Binding-site contacts:
Ligand atom NAD contacts residue GLU83 of chain 1.B at 2.5 Å (salt-bridge).
Ligand atom CAJ contacts residue ALA37 of chain 1.B at 3.3 Å (hydrophobic).
Ligand atom CAJ contacts residue GLY82 of chain 1.B at 3.7 Å.
Ligand atom CAS contacts residue LEU137 of chain 1.B at 3.8 Å (hydrophobic).
Ligand atom CAH contacts residue LYS39 of chain 1.B at 4.0 Å.
Ligand atom CAJ contacts residue ILE80 of chain 1.B at 3.4 Å (hydrophobic).
Ligand atom NAD contacts residue MET85 of chain 1.B at 4.0 Å.
Ligand atom CAF contacts residue VAL67 of chain 1.B at 3.8 Å (hydrophobic).
Ligand atom C6 contacts residue GLU83 of chain 1.B at 3.6 Å.
Ligand atom CAC contacts residue LEU17 of chain 1.B at 3.5 Å (hydrophobic).
Ligand atom C6 contacts residue LEU137 of chain 1.B at 3.9 Å (hydrophobic).
Ligand atom N1 contacts residue ALA37 of chain 1.B at 3.5 Å.
Ligand atom CAM contacts residue LEU137 of chain 1.B at 3.8 Å (hydrophobic).
Ligand atom CAG contacts residue ALA37 of chain 1.B at 3.3 Å (hydrophobic).
Ligand atom C6 contacts residue ALA37 of chain 1.B at 3.5 Å (hydrophobic).
Ligand atom NAD contacts residue VAL67 of chain 1.B at 3.7 Å.
Ligand atom CAK contacts residue ASP148 of chain 1.B at 3.8 Å.
Ligand atom N1 contacts residue MET85 of chain 1.B at 3.0 Å (h-bond).
Ligand atom C5 contacts residue LEU137 of chain 1.B at 3.8 Å (hydrophobic).
Ligand atom CAT contacts residue ILE80 of chain 1.B at 4.0 Å (hydrophobic).
Ligand atom CAC contacts residue VAL25 of chain 1.B at 3.6 Å (hydrophobic).
Ligand atom CAG contacts residue LYS39 of chain 1.B at 3.6 Å.
Ligand atom CAG contacts residue ILE38 of chain 1.B at 4.0 Å (hydrophobic).
Ligand atom N1 contacts residue GLU83 of chain 1.B at 3.7 Å.
Ligand atom CAI contacts residue ILE80 of chain 1.B at 3.5 Å (hydrophobic).
Ligand atom C2 contacts residue TYR84 of chain 1.B at 3.5 Å (hydrophobic).
Ligand atom C6 contacts residue MET85 of chain 1.B at 4.0 Å (hydrophobic).
Ligand atom CAT contacts residue GLY82 of chain 1.B at 4.0 Å.
Ligand atom C2 contacts residue MET85 of chain 1.B at 3.3 Å (hydrophobic).
Ligand atom CAK contacts residue VAL67 of chain 1.B at 3.7 Å (hydrophobic).
Ligand atom CAH contacts residue ALA37 of chain 1.B at 3.8 Å (hydrophobic).
Ligand atom N3 contacts residue LEU17 of chain 1.B at 4.0 Å.
Ligand atom CAI contacts residue LEU69 of chain 1.B at 3.6 Å (hydrophobic).
Ligand atom CAG contacts residue ILE80 of chain 1.B at 4.0 Å (hydrophobic).
Ligand atom NAD contacts residue ALA37 of chain 1.B at 3.6 Å.
Ligand atom N1 contacts residue TYR84 of chain 1.B at 3.6 Å.
Ligand atom CAF contacts residue ASP148 of chain 1.B at 3.8 Å.
Ligand atom NAD contacts residue LEU137 of chain 1.B at 4.0 Å.
Ligand atom CAI contacts residue GLY82 of chain 1.B at 3.5 Å.
Ligand atom CAE contacts residue LEU69 of chain 1.B at 3.6 Å (hydrophobic).

Sequence of chain 1.B:
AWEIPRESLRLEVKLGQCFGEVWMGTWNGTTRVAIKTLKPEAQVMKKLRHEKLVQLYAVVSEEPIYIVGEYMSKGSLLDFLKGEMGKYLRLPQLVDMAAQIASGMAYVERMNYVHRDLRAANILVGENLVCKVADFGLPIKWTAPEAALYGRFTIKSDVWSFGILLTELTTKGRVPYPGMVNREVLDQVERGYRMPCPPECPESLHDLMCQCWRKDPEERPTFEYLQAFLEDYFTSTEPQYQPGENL

This small molecule binds to this protein.
Small molecule (SMILES): CC(C)(C)n1nc(Cc2cccc3ccccc23)c2c(N)ncnc21